Binding-site contacts:
Ligand atom C8 contacts residue ASN204 of chain 1.A at 4.2 Å.
Ligand atom C5 contacts residue ASN204 of chain 1.A at 3.7 Å.
Ligand atom C6 contacts residue GLU245 of chain 1.A at 4.2 Å.
Ligand atom C4 contacts residue ASN204 of chain 1.A at 4.2 Å.
Ligand atom O5 contacts residue THR206 of chain 1.A at 4.5 Å.
Ligand atom O4 contacts residue NAG1 of chain 1.O at 4.0 Å.
Ligand atom O7 contacts residue ASN204 of chain 1.A at 3.6 Å (h-bond).
Ligand atom C6 contacts residue SER244 of chain 1.A at 4.0 Å.
Ligand atom C1 contacts residue ASN204 of chain 1.A at 1.5 Å.
Ligand atom C6 contacts residue ILE247 of chain 1.A at 4.4 Å (hydrophobic).
Ligand atom O7 contacts residue THR206 of chain 1.A at 4.0 Å.
Ligand atom O6 contacts residue GLU245 of chain 1.A at 3.7 Å.
Ligand atom C3 contacts residue ASN204 of chain 1.A at 3.7 Å.
Ligand atom N2 contacts residue ASN204 of chain 1.A at 2.8 Å (h-bond).
Ligand atom C6 contacts residue ASN246 of chain 1.A at 3.9 Å.
Ligand atom C7 contacts residue ASN204 of chain 1.A at 3.3 Å.
Ligand atom O5 contacts residue SER244 of chain 1.A at 4.5 Å.
Ligand atom C6 contacts residue NAG1 of chain 1.O at 4.2 Å.
Ligand atom O5 contacts residue ASN204 of chain 1.A at 2.4 Å (h-bond).
Ligand atom C2 contacts residue ASN204 of chain 1.A at 2.4 Å.
Ligand atom O6 contacts residue ASN246 of chain 1.A at 4.2 Å.
Ligand atom O6 contacts residue NAG1 of chain 1.O at 3.7 Å.

Sequence of chain 1.A:
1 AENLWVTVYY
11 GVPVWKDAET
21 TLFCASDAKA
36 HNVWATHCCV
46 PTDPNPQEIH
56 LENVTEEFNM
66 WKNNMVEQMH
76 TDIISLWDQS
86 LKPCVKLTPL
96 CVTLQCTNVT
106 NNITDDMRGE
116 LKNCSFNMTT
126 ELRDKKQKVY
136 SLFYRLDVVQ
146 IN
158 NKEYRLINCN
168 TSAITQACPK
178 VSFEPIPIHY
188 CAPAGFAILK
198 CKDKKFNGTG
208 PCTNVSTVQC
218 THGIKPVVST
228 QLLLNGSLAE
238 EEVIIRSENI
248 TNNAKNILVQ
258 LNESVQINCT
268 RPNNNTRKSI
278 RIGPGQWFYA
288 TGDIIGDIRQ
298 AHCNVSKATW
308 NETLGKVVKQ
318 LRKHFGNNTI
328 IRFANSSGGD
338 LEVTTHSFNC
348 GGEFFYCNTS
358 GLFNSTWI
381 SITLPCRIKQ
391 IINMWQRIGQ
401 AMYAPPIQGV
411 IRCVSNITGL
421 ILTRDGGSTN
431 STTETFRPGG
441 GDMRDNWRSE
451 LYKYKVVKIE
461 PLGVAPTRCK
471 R

This protein binds this small molecule.
Small molecule (SMILES): CC(=O)N[C@@H]1[C@@H](O)[C@H](O)[C@@H](CO)O[C@H]1O